Sequence of chain 1.E:
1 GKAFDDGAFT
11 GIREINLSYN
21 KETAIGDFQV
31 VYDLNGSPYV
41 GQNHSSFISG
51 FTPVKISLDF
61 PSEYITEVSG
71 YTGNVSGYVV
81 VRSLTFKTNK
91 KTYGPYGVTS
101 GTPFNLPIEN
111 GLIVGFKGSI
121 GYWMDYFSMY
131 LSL

Binding-site contacts:
Ligand atom C5 contacts residue TYR78 of chain 1.E at 3.9 Å (hydrophobic).
Ligand atom O4 contacts residue GLY1 of chain 1.E at 3.1 Å (h-bond).
Ligand atom O6 contacts residue TYR122 of chain 1.E at 3.0 Å (h-bond).
Ligand atom C1 contacts residue TYR122 of chain 1.E at 3.6 Å (hydrophobic).
Ligand atom O6 contacts residue ASP125 of chain 1.E at 3.1 Å (salt-bridge).
Ligand atom C4 contacts residue TYR78 of chain 1.E at 3.9 Å (hydrophobic).
Ligand atom O4 contacts residue TYR122 of chain 1.E at 4.2 Å.
Ligand atom O6 contacts residue TRP123 of chain 1.E at 2.7 Å (h-bond).
Ligand atom C3 contacts residue GLY1 of chain 1.E at 4.0 Å.
Ligand atom O4 contacts residue GLY121 of chain 1.E at 3.6 Å.
Ligand atom O4 contacts residue ASP125 of chain 1.E at 2.8 Å (salt-bridge).
Ligand atom O5 contacts residue TYR122 of chain 1.E at 3.0 Å (h-bond).
Ligand atom C5 contacts residue ASP125 of chain 1.E at 3.8 Å.
Ligand atom C3 contacts residue TYR78 of chain 1.E at 3.8 Å (hydrophobic).
Ligand atom O6 contacts residue VAL80 of chain 1.E at 4.0 Å.
Ligand atom O1 contacts residue TYR122 of chain 1.E at 4.2 Å.
Ligand atom C7 contacts residue TYR122 of chain 1.E at 3.6 Å (hydrophobic).
Ligand atom O6 contacts residue GLY121 of chain 1.E at 3.9 Å.
Ligand atom C4 contacts residue ASP125 of chain 1.E at 3.4 Å.
Ligand atom C4 contacts residue GLY1 of chain 1.E at 4.0 Å.
Ligand atom O3 contacts residue GLY1 of chain 1.E at 2.9 Å (h-bond).
Ligand atom C6 contacts residue ASP125 of chain 1.E at 3.2 Å.
Ligand atom C6 contacts residue VAL80 of chain 1.E at 4.1 Å (hydrophobic).
Ligand atom C5 contacts residue TYR122 of chain 1.E at 4.0 Å (hydrophobic).
Ligand atom O5 contacts residue GLY121 of chain 1.E at 4.0 Å.
Ligand atom C7 contacts residue TYR78 of chain 1.E at 3.5 Å (hydrophobic).
Ligand atom O1 contacts residue TYR78 of chain 1.E at 3.3 Å (h-bond).
Ligand atom C2 contacts residue PHE47 of chain 1.E at 4.2 Å (hydrophobic).
Ligand atom C6 contacts residue TYR122 of chain 1.E at 3.9 Å (hydrophobic).
Ligand atom C2 contacts residue GLY1 of chain 1.E at 4.4 Å.
Ligand atom C6 contacts residue TYR78 of chain 1.E at 3.9 Å (hydrophobic).
Ligand atom C6 contacts residue TRP123 of chain 1.E at 3.8 Å (hydrophobic).

A small-molecule ligand and the protein it binds are described below.
Small molecule (SMILES): CO[C@H]1O[C@H](CO)[C@H](O)[C@H](O)[C@H]1O